Binding-site contacts:
Ligand atom C3 contacts residue VAL97 of chain 1.A at 3.6 Å (hydrophobic).
Ligand atom C5 contacts residue LEU146 of chain 1.A at 3.6 Å (hydrophobic).
Ligand atom C6 contacts residue LEU19 of chain 1.A at 4.0 Å (hydrophobic).
Ligand atom N12 contacts residue ILE76 of chain 1.A at 3.5 Å.
Ligand atom C3 contacts residue GLU95 of chain 1.A at 3.7 Å.
Ligand atom C16 contacts residue VAL27 of chain 1.A at 3.9 Å (hydrophobic).
Ligand atom O24 contacts residue ASN144 of chain 1.A at 3.1 Å (h-bond).
Ligand atom C9 contacts residue LEU19 of chain 1.A at 4.0 Å (hydrophobic).
Ligand atom N4 contacts residue TYR96 of chain 1.A at 3.5 Å.
Ligand atom C19 contacts residue LEU146 of chain 1.A at 3.9 Å (hydrophobic).
Ligand atom N12 contacts residue ALA44 of chain 1.A at 3.6 Å.
Ligand atom C6 contacts residue LEU146 of chain 1.A at 3.7 Å (hydrophobic).
Ligand atom N13 contacts residue LEU19 of chain 1.A at 3.9 Å.
Ligand atom C23 contacts residue LEU19 of chain 1.A at 3.4 Å (hydrophobic).
Ligand atom C6 contacts residue TYR96 of chain 1.A at 3.8 Å (hydrophobic).
Ligand atom O24 contacts residue ASP157 of chain 1.A at 2.7 Å (salt-bridge).
Ligand atom O11 contacts residue VAL27 of chain 1.A at 3.8 Å.
Ligand atom C22 contacts residue ARG143 of chain 1.A at 3.8 Å.
Ligand atom C15 contacts residue ASP157 of chain 1.A at 3.9 Å.
Ligand atom C22 contacts residue ASN144 of chain 1.A at 3.8 Å.
Ligand atom C3 contacts residue ALA44 of chain 1.A at 4.0 Å (hydrophobic).
Ligand atom N4 contacts residue VAL97 of chain 1.A at 2.9 Å (h-bond).
Ligand atom C8 contacts residue GLY100 of chain 1.A at 3.5 Å.
Ligand atom C5 contacts residue LEU19 of chain 1.A at 3.7 Å (hydrophobic).
Ligand atom C15 contacts residue ASN144 of chain 1.A at 3.8 Å.
Ligand atom C19 contacts residue ARG143 of chain 1.A at 3.5 Å.
Ligand atom C8 contacts residue VAL97 of chain 1.A at 3.9 Å (hydrophobic).
Ligand atom C21 contacts residue ARG143 of chain 1.A at 3.9 Å.
Ligand atom O11 contacts residue MET94 of chain 1.A at 3.6 Å.
Ligand atom N7 contacts residue TYR96 of chain 1.A at 3.5 Å.
Ligand atom C1 contacts residue LEU19 of chain 1.A at 3.9 Å (hydrophobic).
Ligand atom N12 contacts residue GLU95 of chain 1.A at 3.2 Å (salt-bridge).
Ligand atom C14 contacts residue LEU146 of chain 1.A at 3.9 Å (hydrophobic).
Ligand atom C20 contacts residue ASN144 of chain 1.A at 3.8 Å.
Ligand atom C1 contacts residue LEU146 of chain 1.A at 3.8 Å (hydrophobic).
Ligand atom C6 contacts residue VAL97 of chain 1.A at 3.4 Å (hydrophobic).
Ligand atom N7 contacts residue VAL97 of chain 1.A at 2.8 Å (h-bond).
Ligand atom C10 contacts residue ALA44 of chain 1.A at 3.8 Å (hydrophobic).
Ligand atom N12 contacts residue MET94 of chain 1.A at 3.9 Å.
Ligand atom N7 contacts residue GLY100 of chain 1.A at 3.7 Å.

Sequence of chain 1.A:
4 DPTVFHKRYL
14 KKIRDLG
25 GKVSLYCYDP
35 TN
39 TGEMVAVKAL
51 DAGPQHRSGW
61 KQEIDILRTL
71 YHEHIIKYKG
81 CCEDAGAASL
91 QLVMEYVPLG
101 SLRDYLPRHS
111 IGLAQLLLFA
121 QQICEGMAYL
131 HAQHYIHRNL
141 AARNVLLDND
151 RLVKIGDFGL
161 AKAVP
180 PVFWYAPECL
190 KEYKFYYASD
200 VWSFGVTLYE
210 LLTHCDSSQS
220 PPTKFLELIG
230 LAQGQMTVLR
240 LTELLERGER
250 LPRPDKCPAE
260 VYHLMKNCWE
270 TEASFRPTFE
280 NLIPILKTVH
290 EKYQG

A protein and the small-molecule ligand that binds it are described below.
Small molecule (SMILES): NC(=O)c1cnc2[nH]ccc2c1NC1[C@@H]2CC3C[C@H]1CC(O)(C3)C2